Binding-site contacts:
Ligand atom O2 contacts residue ASP119 of chain 1.A at 4.2 Å.
Ligand atom N2 contacts residue ASP119 of chain 1.A at 2.9 Å (salt-bridge).
Ligand atom C15 contacts residue ASP119 of chain 1.A at 3.7 Å.
Ligand atom C17 contacts residue GLY117 of chain 1.A at 3.9 Å.
Ligand atom C16 contacts residue GLY117 of chain 1.A at 3.9 Å.
Ligand atom RU1 contacts residue ASP119 of chain 1.A at 2.1 Å.
Ligand atom O1 contacts residue ASP119 of chain 1.A at 4.1 Å.
Ligand atom O8 contacts residue GLY117 of chain 1.A at 3.9 Å.
Ligand atom C22 contacts residue GLY117 of chain 1.A at 3.7 Å.
Ligand atom C19 contacts residue GLY117 of chain 1.A at 3.6 Å.
Ligand atom C17 contacts residue THR118 of chain 1.A at 3.9 Å.
Ligand atom C15 contacts residue GLY117 of chain 1.A at 3.8 Å.
Ligand atom C7 contacts residue ASP119 of chain 1.A at 3.5 Å.
Ligand atom C3 contacts residue ASP119 of chain 1.A at 3.5 Å.
Ligand atom O4 contacts residue ASP119 of chain 1.A at 2.9 Å (salt-bridge).
Ligand atom O3 contacts residue ASP119 of chain 1.A at 2.9 Å (salt-bridge).
Ligand atom C20 contacts residue GLY117 of chain 1.A at 3.7 Å.
Ligand atom RU2 contacts residue ASP119 of chain 1.A at 2.1 Å.
Ligand atom N1 contacts residue ASP119 of chain 1.A at 2.9 Å (salt-bridge).
Ligand atom O4 contacts residue GLN121 of chain 1.A at 4.2 Å.
Ligand atom C7 contacts residue GLY117 of chain 1.A at 4.4 Å.
Ligand atom C16 contacts residue THR118 of chain 1.A at 3.7 Å.
Ligand atom C18 contacts residue GLY117 of chain 1.A at 3.7 Å.
Ligand atom C13 contacts residue ASP119 of chain 1.A at 4.2 Å.
Ligand atom C16 contacts residue ASP119 of chain 1.A at 3.5 Å.
Ligand atom C8 contacts residue ASP119 of chain 1.A at 3.8 Å.

The protein below binds the small molecule below.
Small molecule (SMILES): COc1ccc(N2CN(c3ccc(OC)cc3)[Ru]34OC(C)O[Ru]23OC(C)O4)cc1

Sequence of chain 1.A:
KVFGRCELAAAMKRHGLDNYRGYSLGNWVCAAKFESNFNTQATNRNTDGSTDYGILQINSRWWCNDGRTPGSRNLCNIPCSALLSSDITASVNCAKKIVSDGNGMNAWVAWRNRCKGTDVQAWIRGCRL